Binding-site contacts:
Ligand atom C5 contacts residue PHE151 of chain 1.B at 3.5 Å (hydrophobic).
Ligand atom C27 contacts residue GLU104 of chain 1.B at 3.0 Å.
Ligand atom N6 contacts residue LEU18 of chain 1.B at 3.6 Å.
Ligand atom C10 contacts residue VAL26 of chain 1.B at 3.6 Å (hydrophobic).
Ligand atom C17 contacts residue GLU104 of chain 1.B at 3.4 Å.
Ligand atom C17 contacts residue TYR102 of chain 1.B at 3.6 Å (hydrophobic).
Ligand atom C3 contacts residue GLU101 of chain 1.B at 3.0 Å.
Ligand atom C1 contacts residue MET103 of chain 1.B at 3.6 Å (hydrophobic).
Ligand atom C3 contacts residue MET103 of chain 1.B at 3.6 Å (hydrophobic).
Ligand atom N7 contacts residue PHE151 of chain 1.B at 3.5 Å.
Ligand atom N15 contacts residue PHE151 of chain 1.B at 3.9 Å.
Ligand atom C18 contacts residue LEU18 of chain 1.B at 3.9 Å (hydrophobic).
Ligand atom C14 contacts residue VAL26 of chain 1.B at 3.8 Å (hydrophobic).
Ligand atom C13 contacts residue LEU18 of chain 1.B at 3.3 Å (hydrophobic).
Ligand atom C19 contacts residue LEU18 of chain 1.B at 3.6 Å (hydrophobic).
Ligand atom N31 contacts residue ASP163 of chain 1.B at 3.2 Å (salt-bridge).
Ligand atom C4 contacts residue ALA39 of chain 1.B at 3.7 Å (hydrophobic).
Ligand atom C3 contacts residue ALA39 of chain 1.B at 3.7 Å (hydrophobic).
Ligand atom C11 contacts residue VAL26 of chain 1.B at 3.6 Å (hydrophobic).
Ligand atom N21 contacts residue TYR102 of chain 1.B at 3.8 Å.
Ligand atom C30 contacts residue ASP163 of chain 1.B at 3.5 Å.
Ligand atom F29 contacts residue LEU18 of chain 1.B at 3.7 Å.
Ligand atom C4 contacts residue GLU101 of chain 1.B at 3.9 Å.
Ligand atom N2 contacts residue TYR102 of chain 1.B at 3.8 Å.
Ligand atom N21 contacts residue MET103 of chain 1.B at 2.7 Å (h-bond).
Ligand atom N15 contacts residue GLN100 of chain 1.B at 3.7 Å.
Ligand atom N8 contacts residue GLN100 of chain 1.B at 3.7 Å.
Ligand atom F29 contacts residue GLY19 of chain 1.B at 3.1 Å.
Ligand atom N2 contacts residue MET103 of chain 1.B at 2.9 Å (h-bond).
Ligand atom C27 contacts residue THR105 of chain 1.B at 3.8 Å.
Ligand atom N2 contacts residue GLU101 of chain 1.B at 3.6 Å (salt-bridge).
Ligand atom C9 contacts residue PHE151 of chain 1.B at 3.6 Å (hydrophobic).
Ligand atom N20 contacts residue LEU18 of chain 1.B at 3.8 Å.
Ligand atom C18 contacts residue MET103 of chain 1.B at 3.3 Å (hydrophobic).
Ligand atom C1 contacts residue LEU18 of chain 1.B at 3.9 Å (hydrophobic).
Ligand atom F29 contacts residue CYS20 of chain 1.B at 3.2 Å.
Ligand atom N6 contacts residue PHE151 of chain 1.B at 3.5 Å.
Ligand atom C17 contacts residue MET103 of chain 1.B at 3.3 Å (hydrophobic).
Ligand atom C9 contacts residue VAL26 of chain 1.B at 3.7 Å (hydrophobic).
Ligand atom C10 contacts residue PHE151 of chain 1.B at 3.9 Å (hydrophobic).

Sequence of chain 1.B:
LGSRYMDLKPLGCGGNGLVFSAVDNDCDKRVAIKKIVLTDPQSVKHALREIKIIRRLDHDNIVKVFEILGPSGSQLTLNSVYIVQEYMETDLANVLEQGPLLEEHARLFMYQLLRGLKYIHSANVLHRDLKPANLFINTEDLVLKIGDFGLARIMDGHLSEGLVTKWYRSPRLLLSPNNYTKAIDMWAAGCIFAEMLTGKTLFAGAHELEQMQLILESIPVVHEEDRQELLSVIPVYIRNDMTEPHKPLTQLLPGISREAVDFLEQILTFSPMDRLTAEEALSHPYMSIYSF

A small-molecule ligand and the protein it binds are described below.
Small molecule (SMILES): CN1CCC(n2cc(Nc3ncc4nnn(-c5ccc(F)cc5C#N)c4n3)cn2)CC1